Binding-site contacts:
Ligand atom C6 contacts residue ASN318 of chain 44.K at 3.2 Å.
Ligand atom O6 contacts residue SER284 of chain 44.K at 2.9 Å (h-bond).
Ligand atom C6 contacts residue SER284 of chain 44.K at 3.4 Å.
Ligand atom O6 contacts residue ASN318 of chain 44.K at 3.0 Å (h-bond).
Ligand atom O4 contacts residue ASN318 of chain 44.K at 4.5 Å.

Sequence of chain 44.K:
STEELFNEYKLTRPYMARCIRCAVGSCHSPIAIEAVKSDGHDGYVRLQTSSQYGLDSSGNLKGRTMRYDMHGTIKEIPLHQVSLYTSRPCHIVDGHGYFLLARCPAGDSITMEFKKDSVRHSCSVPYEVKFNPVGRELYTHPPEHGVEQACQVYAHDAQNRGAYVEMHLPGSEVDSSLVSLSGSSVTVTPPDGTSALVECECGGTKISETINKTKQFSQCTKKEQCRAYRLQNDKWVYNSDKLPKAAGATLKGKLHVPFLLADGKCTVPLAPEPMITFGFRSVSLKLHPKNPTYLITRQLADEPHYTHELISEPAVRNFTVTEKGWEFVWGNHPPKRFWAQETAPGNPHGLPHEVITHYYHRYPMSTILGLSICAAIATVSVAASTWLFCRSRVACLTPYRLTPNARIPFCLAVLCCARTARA

This protein binds this small molecule.
Small molecule (SMILES): CC(=O)N[C@@H]1[C@@H](O)[C@H](O)[C@@H](CO)O[C@H]1O